Sequence of chain 1.B:
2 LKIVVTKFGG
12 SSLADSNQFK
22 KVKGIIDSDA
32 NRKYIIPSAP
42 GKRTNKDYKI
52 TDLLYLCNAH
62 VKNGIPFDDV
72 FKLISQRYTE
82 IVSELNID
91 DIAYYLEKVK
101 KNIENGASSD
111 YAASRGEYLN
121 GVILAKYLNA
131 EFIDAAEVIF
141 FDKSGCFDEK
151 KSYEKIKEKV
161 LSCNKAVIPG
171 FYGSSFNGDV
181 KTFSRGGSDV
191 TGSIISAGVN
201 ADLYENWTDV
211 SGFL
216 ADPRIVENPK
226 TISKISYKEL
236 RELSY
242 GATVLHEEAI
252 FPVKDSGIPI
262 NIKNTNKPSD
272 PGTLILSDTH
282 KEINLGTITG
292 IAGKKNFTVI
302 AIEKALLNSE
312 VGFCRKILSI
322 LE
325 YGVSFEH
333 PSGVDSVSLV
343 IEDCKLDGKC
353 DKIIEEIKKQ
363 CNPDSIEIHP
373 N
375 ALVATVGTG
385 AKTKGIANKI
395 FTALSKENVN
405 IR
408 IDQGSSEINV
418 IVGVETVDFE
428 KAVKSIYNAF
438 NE

Sequence of chain 1.A:
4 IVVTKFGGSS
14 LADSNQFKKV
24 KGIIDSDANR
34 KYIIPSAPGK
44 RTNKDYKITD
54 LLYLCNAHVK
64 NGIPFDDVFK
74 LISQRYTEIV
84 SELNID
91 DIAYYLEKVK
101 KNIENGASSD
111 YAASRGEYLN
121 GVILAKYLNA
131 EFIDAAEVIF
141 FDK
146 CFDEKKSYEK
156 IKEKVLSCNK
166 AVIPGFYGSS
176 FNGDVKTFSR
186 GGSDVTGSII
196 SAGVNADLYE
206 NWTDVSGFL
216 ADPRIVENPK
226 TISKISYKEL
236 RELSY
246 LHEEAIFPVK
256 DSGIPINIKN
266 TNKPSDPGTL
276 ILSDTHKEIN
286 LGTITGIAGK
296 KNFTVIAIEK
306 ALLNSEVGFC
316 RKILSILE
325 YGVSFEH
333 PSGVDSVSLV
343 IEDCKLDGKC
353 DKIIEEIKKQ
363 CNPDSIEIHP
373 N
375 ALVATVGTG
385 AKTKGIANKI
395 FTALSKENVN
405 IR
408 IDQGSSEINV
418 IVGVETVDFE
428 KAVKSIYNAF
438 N

This protein binds this small molecule.
Small molecule (SMILES): N[C@@H](CCCC[NH3+])C(=O)O

Binding-site contacts:
Ligand atom C contacts residue PHE329 of chain 1.A at 3.5 Å (hydrophobic).
Ligand atom CG contacts residue PHE329 of chain 1.A at 3.4 Å (hydrophobic).
Ligand atom N contacts residue SER328 of chain 1.A at 3.5 Å.
Ligand atom O contacts residue GLY313 of chain 1.B at 4.0 Å.
Ligand atom CD contacts residue SER334 of chain 1.B at 4.2 Å.
Ligand atom NZ contacts residue ASN309 of chain 1.B at 3.9 Å.
Ligand atom OXT contacts residue CYS315 of chain 1.B at 3.1 Å (h-bond).
Ligand atom N contacts residue ASN309 of chain 1.B at 3.1 Å (h-bond).
Ligand atom O contacts residue GLU311 of chain 1.B at 3.6 Å (salt-bridge).
Ligand atom CD contacts residue GLU330 of chain 1.A at 3.9 Å.
Ligand atom CB contacts residue PHE329 of chain 1.A at 3.4 Å (hydrophobic).
Ligand atom O contacts residue LEU322 of chain 1.A at 4.2 Å.
Ligand atom CE contacts residue SER334 of chain 1.B at 3.9 Å.
Ligand atom OXT contacts residue GLY313 of chain 1.B at 3.6 Å.
Ligand atom O contacts residue PHE329 of chain 1.A at 3.2 Å.
Ligand atom C contacts residue GLU311 of chain 1.B at 3.3 Å.
Ligand atom O contacts residue VAL312 of chain 1.B at 4.0 Å.
Ligand atom CG contacts residue LEU308 of chain 1.B at 3.5 Å (hydrophobic).
Ligand atom CE contacts residue GLY335 of chain 1.B at 4.1 Å.
Ligand atom CD contacts residue PHE329 of chain 1.A at 4.0 Å (hydrophobic).
Ligand atom NZ contacts residue GLY335 of chain 1.B at 3.4 Å (h-bond).
Ligand atom OXT contacts residue GLU311 of chain 1.B at 3.7 Å.
Ligand atom O contacts residue SER328 of chain 1.A at 3.6 Å.
Ligand atom CB contacts residue CYS315 of chain 1.B at 3.8 Å (hydrophobic).
Ligand atom N contacts residue PHE329 of chain 1.A at 3.1 Å (h-bond).
Ligand atom N contacts residue LEU308 of chain 1.B at 3.5 Å (h-bond).
Ligand atom CB contacts residue LEU308 of chain 1.B at 3.8 Å (hydrophobic).
Ligand atom CA contacts residue PHE329 of chain 1.A at 3.8 Å (hydrophobic).
Ligand atom CA contacts residue GLU311 of chain 1.B at 3.3 Å.
Ligand atom N contacts residue GLU311 of chain 1.B at 3.5 Å (salt-bridge).
Ligand atom NZ contacts residue VAL336 of chain 1.B at 3.5 Å (h-bond).
Ligand atom O contacts residue VAL327 of chain 1.A at 4.2 Å.
Ligand atom NZ contacts residue GLU330 of chain 1.A at 3.5 Å (salt-bridge).
Ligand atom CE contacts residue GLU330 of chain 1.A at 4.0 Å.
Ligand atom CA contacts residue LEU308 of chain 1.B at 3.3 Å (hydrophobic).
Ligand atom OXT contacts residue PHE329 of chain 1.A at 3.5 Å.
Ligand atom CE contacts residue SER338 of chain 1.B at 3.5 Å.
Ligand atom OXT contacts residue PHE314 of chain 1.B at 3.2 Å (h-bond).
Ligand atom CG contacts residue ASN309 of chain 1.B at 3.9 Å.
Ligand atom C contacts residue GLY313 of chain 1.B at 4.1 Å.